The protein below binds the small molecule below.
Small molecule (SMILES): CC1(C)C(=O)N[C@](C)(Cc2cn(-c3ccccc3)nn2)C1=O

Binding-site contacts:
Ligand atom N2 contacts residue LEU23 of chain 1.B at 3.4 Å.
Ligand atom C10 contacts residue ILE98 of chain 1.B at 3.5 Å (hydrophobic).
Ligand atom C9 contacts residue GLY78 of chain 1.B at 3.5 Å.
Ligand atom O contacts residue GLU80 of chain 1.B at 2.3 Å (salt-bridge).
Ligand atom C14 contacts residue LEU76 of chain 1.B at 3.3 Å (hydrophobic).
Ligand atom C9 contacts residue ILE98 of chain 1.B at 3.8 Å (hydrophobic).
Ligand atom N3 contacts residue GLY79 of chain 1.B at 4.0 Å.
Ligand atom C contacts residue GLY79 of chain 1.B at 3.5 Å.
Ligand atom C14 contacts residue LEU67 of chain 1.B at 4.3 Å (hydrophobic).
Ligand atom C12 contacts residue LEU67 of chain 1.B at 3.4 Å (hydrophobic).
Ligand atom C8 contacts residue LEU23 of chain 1.B at 4.3 Å (hydrophobic).
Ligand atom N1 contacts residue LEU23 of chain 1.B at 3.7 Å.
Ligand atom C12 contacts residue ILE98 of chain 1.B at 4.2 Å (hydrophobic).
Ligand atom N2 contacts residue TYR24 of chain 1.B at 4.2 Å.
Ligand atom N3 contacts residue LEU94 of chain 1.B at 3.9 Å.
Ligand atom O1 contacts residue GLU25 of chain 1.B at 4.1 Å.
Ligand atom C15 contacts residue ILE98 of chain 1.B at 3.6 Å (hydrophobic).
Ligand atom C13 contacts residue LYS75 of chain 1.B at 3.4 Å.
Ligand atom C7 contacts residue GLU97 of chain 1.B at 3.3 Å.
Ligand atom C14 contacts residue GLY78 of chain 1.B at 3.8 Å.
Ligand atom N contacts residue ILE98 of chain 1.B at 3.9 Å.
Ligand atom O1 contacts residue LYS26 of chain 1.B at 3.5 Å (salt-bridge).
Ligand atom C14 contacts residue ILE98 of chain 1.B at 4.0 Å (hydrophobic).
Ligand atom C2 contacts residue ARG36 of chain 1.B at 3.5 Å.
Ligand atom N contacts residue GLY78 of chain 1.B at 4.1 Å.
Ligand atom C12 contacts residue LYS75 of chain 1.B at 4.0 Å.
Ligand atom C13 contacts residue LEU76 of chain 1.B at 3.7 Å (hydrophobic).
Ligand atom C10 contacts residue GLY78 of chain 1.B at 3.9 Å.
Ligand atom C12 contacts residue TYR161 of chain 1.B at 3.6 Å (hydrophobic).
Ligand atom C2 contacts residue GLU80 of chain 1.B at 3.2 Å.
Ligand atom C15 contacts residue GLY78 of chain 1.B at 3.1 Å.
Ligand atom C14 contacts residue PRO77 of chain 1.B at 4.3 Å (hydrophobic).
Ligand atom C8 contacts residue GLU97 of chain 1.B at 4.0 Å.
Ligand atom C11 contacts residue TYR161 of chain 1.B at 3.8 Å (hydrophobic).
Ligand atom O contacts residue GLY79 of chain 1.B at 2.7 Å.
Ligand atom C11 contacts residue ILE98 of chain 1.B at 3.8 Å (hydrophobic).
Ligand atom C contacts residue GLU80 of chain 1.B at 3.2 Å.
Ligand atom N3 contacts residue GLU80 of chain 1.B at 3.6 Å.
Ligand atom C14 contacts residue LYS75 of chain 1.B at 3.8 Å.
Ligand atom C13 contacts residue LEU67 of chain 1.B at 3.2 Å (hydrophobic).

Sequence of chain 1.B:
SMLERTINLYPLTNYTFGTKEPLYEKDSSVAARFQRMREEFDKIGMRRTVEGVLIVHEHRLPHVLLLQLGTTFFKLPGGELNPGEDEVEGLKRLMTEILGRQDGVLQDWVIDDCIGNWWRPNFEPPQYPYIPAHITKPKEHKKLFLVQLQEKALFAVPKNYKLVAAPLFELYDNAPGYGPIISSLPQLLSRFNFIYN